Binding-site contacts:
Ligand atom C6 contacts residue LYS117 of chain 3.A at 3.5 Å.
Ligand atom O2' contacts residue PHE28 of chain 3.A at 3.4 Å.
Ligand atom O1G contacts residue TYR32 of chain 3.A at 3.0 Å (h-bond).
Ligand atom N7 contacts residue ASN116 of chain 3.A at 3.1 Å (h-bond).
Ligand atom N9 contacts residue LYS117 of chain 3.A at 3.6 Å.
Ligand atom O2G contacts residue THR35 of chain 3.A at 2.8 Å (h-bond).
Ligand atom O1A contacts residue SER17 of chain 3.A at 3.3 Å (h-bond).
Ligand atom O6 contacts residue LYS147 of chain 3.A at 3.5 Å (salt-bridge).
Ligand atom N1 contacts residue ASP119 of chain 3.A at 2.7 Å (salt-bridge).
Ligand atom PB contacts residue MG1 of chain 3.D at 3.3 Å.
Ligand atom O2' contacts residue VAL29 of chain 3.A at 2.8 Å (h-bond).
Ligand atom O3' contacts residue ASP30 of chain 3.A at 3.4 Å (salt-bridge).
Ligand atom O1G contacts residue GLN61 of chain 3.A at 3.0 Å (h-bond).
Ligand atom O1B contacts residue GLY13 of chain 3.A at 3.4 Å (h-bond).
Ligand atom N7 contacts residue ALA18 of chain 3.A at 3.5 Å.
Ligand atom C8 contacts residue ALA18 of chain 3.A at 3.4 Å (hydrophobic).
Ligand atom O6 contacts residue ALA146 of chain 3.A at 2.9 Å (h-bond).
Ligand atom N3B contacts residue MG1 of chain 3.D at 3.5 Å.
Ligand atom O2B contacts residue MG1 of chain 3.D at 2.1 Å.
Ligand atom N3B contacts residue GLY13 of chain 3.A at 3.1 Å (h-bond).
Ligand atom O6 contacts residue LYS117 of chain 3.A at 3.4 Å.
Ligand atom O6 contacts residue SER145 of chain 3.A at 3.4 Å.
Ligand atom O2B contacts residue SER17 of chain 3.A at 2.8 Å (h-bond).
Ligand atom O3A contacts residue GLY15 of chain 3.A at 3.3 Å (h-bond).
Ligand atom PG contacts residue MG1 of chain 3.D at 3.2 Å.
Ligand atom N2 contacts residue LEU120 of chain 3.A at 3.5 Å.
Ligand atom C6 contacts residue ASP119 of chain 3.A at 3.4 Å.
Ligand atom O1B contacts residue GLY15 of chain 3.A at 3.1 Å (h-bond).
Ligand atom O3G contacts residue LYS16 of chain 3.A at 2.8 Å (salt-bridge).
Ligand atom O2' contacts residue ASP30 of chain 3.A at 3.3 Å (salt-bridge).
Ligand atom O1A contacts residue GLY15 of chain 3.A at 3.3 Å.
Ligand atom O2G contacts residue MG1 of chain 3.D at 2.1 Å.
Ligand atom C5 contacts residue LYS117 of chain 3.A at 3.5 Å.
Ligand atom O3G contacts residue GLY60 of chain 3.A at 2.6 Å (h-bond).
Ligand atom O1B contacts residue LYS16 of chain 3.A at 2.8 Å (salt-bridge).
Ligand atom N2 contacts residue ASP119 of chain 3.A at 3.0 Å (salt-bridge).
Ligand atom O4' contacts residue LYS117 of chain 3.A at 3.4 Å (salt-bridge).
Ligand atom O1A contacts residue ALA18 of chain 3.A at 2.8 Å (h-bond).
Ligand atom O1B contacts residue VAL14 of chain 3.A at 3.4 Å (h-bond).
Ligand atom O6 contacts residue ASP119 of chain 3.A at 3.3 Å (salt-bridge).

The protein below binds the small molecule below.
Small molecule (SMILES): Nc1nc2c(ncn2[C@@H]2O[C@H](CO[P](=O)(O)O[P](=O)(O)NP(=O)(O)O)[C@@H](O)[C@H]2O)c(=O)[nH]1

Sequence of chain 3.A:
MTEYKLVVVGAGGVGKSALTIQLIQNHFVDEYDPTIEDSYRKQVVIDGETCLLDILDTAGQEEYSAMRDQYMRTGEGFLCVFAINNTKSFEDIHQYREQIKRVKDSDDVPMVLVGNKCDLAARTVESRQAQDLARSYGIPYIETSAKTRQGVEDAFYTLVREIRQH